Binding-site contacts:
Ligand atom O7 contacts residue ARG70 of chain 1.A at 3.7 Å.
Ligand atom C9 contacts residue GLU67 of chain 1.A at 3.6 Å.
Ligand atom O2 contacts residue ARG127 of chain 1.A at 2.9 Å (salt-bridge).
Ligand atom O4 contacts residue ASN10 of chain 1.A at 3.6 Å.
Ligand atom C7 contacts residue GLU67 of chain 1.A at 3.5 Å.
Ligand atom C1 contacts residue PHE170 of chain 1.A at 3.4 Å (hydrophobic).
Ligand atom C9 contacts residue ALA151 of chain 1.A at 3.9 Å (hydrophobic).
Ligand atom O1B contacts residue PRO149 of chain 1.A at 3.7 Å.
Ligand atom C2 contacts residue ARG127 of chain 1.A at 4.0 Å.
Ligand atom O8 contacts residue ARG127 of chain 1.A at 3.6 Å (salt-bridge).
Ligand atom C7 contacts residue ASP49 of chain 1.A at 3.7 Å.
Ligand atom O1A contacts residue ARG147 of chain 1.A at 2.8 Å (salt-bridge).
Ligand atom N5 contacts residue GLU67 of chain 1.A at 4.0 Å.
Ligand atom O1A contacts residue ARG127 of chain 1.A at 3.1 Å (salt-bridge).
Ligand atom C2 contacts residue PHE170 of chain 1.A at 4.0 Å (hydrophobic).
Ligand atom C6 contacts residue GLU67 of chain 1.A at 3.6 Å.
Ligand atom C1 contacts residue ARG147 of chain 1.A at 3.6 Å.
Ligand atom C9 contacts residue ARG70 of chain 1.A at 3.8 Å.
Ligand atom C3 contacts residue PHE170 of chain 1.A at 3.6 Å (hydrophobic).
Ligand atom O7 contacts residue ASP49 of chain 1.A at 2.8 Å (salt-bridge).
Ligand atom O9 contacts residue GLU67 of chain 1.A at 2.7 Å (salt-bridge).
Ligand atom C10 contacts residue ASN10 of chain 1.A at 4.0 Å.
Ligand atom C1 contacts residue ARG127 of chain 1.A at 3.8 Å.
Ligand atom C2 contacts residue ASN187 of chain 1.A at 3.7 Å.
Ligand atom C11 contacts residue PHE65 of chain 1.A at 3.7 Å (hydrophobic).
Ligand atom O8 contacts residue GLU67 of chain 1.A at 2.6 Å (salt-bridge).
Ligand atom O1B contacts residue ARG147 of chain 1.A at 2.8 Å (salt-bridge).
Ligand atom C11 contacts residue ALA66 of chain 1.A at 3.8 Å (hydrophobic).
Ligand atom O10 contacts residue ASN10 of chain 1.A at 2.8 Å (h-bond).
Ligand atom O1A contacts residue ASN187 of chain 1.A at 2.8 Å (h-bond).
Ligand atom C10 contacts residue ASP49 of chain 1.A at 3.8 Å.
Ligand atom C11 contacts residue GLN214 of chain 1.A at 3.2 Å.
Ligand atom O1B contacts residue PHE170 of chain 1.A at 3.4 Å.
Ligand atom O10 contacts residue ASP49 of chain 1.A at 3.5 Å.
Ligand atom C5 contacts residue ASN10 of chain 1.A at 4.0 Å.
Ligand atom C1 contacts residue ASN187 of chain 1.A at 3.9 Å.
Ligand atom O1A contacts residue PHE170 of chain 1.A at 3.5 Å.
Ligand atom O9 contacts residue ARG70 of chain 1.A at 3.6 Å.
Ligand atom O2 contacts residue ASN187 of chain 1.A at 2.7 Å (h-bond).
Ligand atom C8 contacts residue GLU67 of chain 1.A at 3.5 Å.

The small molecule below binds the protein below.
Small molecule (SMILES): CC(=O)N[C@H]1[C@H]([C@H](O)[C@H](O)CO)O[C@](O)(C(=O)O)C[C@@H]1O

Sequence of chain 1.A:
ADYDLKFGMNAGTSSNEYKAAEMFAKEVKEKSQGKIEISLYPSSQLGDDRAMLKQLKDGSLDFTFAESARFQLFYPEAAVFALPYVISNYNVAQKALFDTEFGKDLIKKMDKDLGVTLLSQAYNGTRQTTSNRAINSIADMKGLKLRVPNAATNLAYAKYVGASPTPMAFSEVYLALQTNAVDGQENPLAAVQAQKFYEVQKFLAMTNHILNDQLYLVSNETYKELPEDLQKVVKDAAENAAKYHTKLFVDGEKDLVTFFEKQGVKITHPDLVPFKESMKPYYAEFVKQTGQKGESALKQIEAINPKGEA